The small molecule below binds the protein below.
Small molecule (SMILES): O=C(O)[C@H]1O[C@H](O[P](=O)(O)O[P](=O)(O)OC[C@H]2O[C@@H](n3ccc(=O)[nH]c3=O)[C@H](O)[C@@H]2O)[C@H](O)[C@@H](O)[C@@H]1O

Sequence of chain 1.D:
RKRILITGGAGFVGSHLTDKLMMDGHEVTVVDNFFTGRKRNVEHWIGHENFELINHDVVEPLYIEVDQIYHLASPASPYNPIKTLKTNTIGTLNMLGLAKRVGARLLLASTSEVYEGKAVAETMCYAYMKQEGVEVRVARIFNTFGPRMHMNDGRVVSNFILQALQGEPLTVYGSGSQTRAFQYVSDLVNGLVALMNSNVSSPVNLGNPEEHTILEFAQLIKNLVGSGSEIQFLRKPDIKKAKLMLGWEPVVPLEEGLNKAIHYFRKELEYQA

Sequence of chain 1.C:
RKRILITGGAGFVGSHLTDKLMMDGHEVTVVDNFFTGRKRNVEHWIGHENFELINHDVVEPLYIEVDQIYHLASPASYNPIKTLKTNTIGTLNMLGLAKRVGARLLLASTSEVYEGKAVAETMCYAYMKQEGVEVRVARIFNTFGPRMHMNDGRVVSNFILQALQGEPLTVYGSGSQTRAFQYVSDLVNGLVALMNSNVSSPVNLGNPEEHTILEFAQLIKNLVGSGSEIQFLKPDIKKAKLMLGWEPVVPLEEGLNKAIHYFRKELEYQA

Binding-site contacts:
Ligand atom C4D contacts residue ASN101 of chain 1.C at 3.3 Å.
Ligand atom O4 contacts residue LEU105 of chain 1.C at 3.6 Å.
Ligand atom O2 contacts residue LEU65 of chain 1.C at 3.0 Å (h-bond).
Ligand atom N3 contacts residue LEU65 of chain 1.C at 2.8 Å (h-bond).
Ligand atom O3D contacts residue ASN101 of chain 1.C at 3.5 Å (h-bond).
Ligand atom O2D contacts residue PRO64 of chain 1.C at 3.5 Å.
Ligand atom O4D contacts residue LEU100 of chain 1.C at 3.7 Å.
Ligand atom O2D contacts residue ASN101 of chain 1.C at 3.7 Å.
Ligand atom O'Q contacts residue LYS93 of chain 1.D at 3.0 Å (salt-bridge).
Ligand atom C2 contacts residue LEU65 of chain 1.C at 3.7 Å (hydrophobic).
Ligand atom O4 contacts residue ARG108 of chain 1.C at 2.8 Å (salt-bridge).
Ligand atom O5D contacts residue GLY104 of chain 1.C at 3.6 Å.
Ligand atom C3' contacts residue GLU165 of chain 1.C at 3.6 Å.
Ligand atom C3D contacts residue ASN101 of chain 1.C at 3.8 Å.
Ligand atom O1B contacts residue LYS93 of chain 1.D at 3.0 Å (salt-bridge).
Ligand atom O4' contacts residue GLN164 of chain 1.C at 3.8 Å.
Ligand atom O2 contacts residue ASN101 of chain 1.C at 3.5 Å (h-bond).
Ligand atom O2' contacts residue LYS107 of chain 1.C at 3.0 Å (salt-bridge).
Ligand atom C5D contacts residue TYR161 of chain 1.C at 3.5 Å (hydrophobic).
Ligand atom O4 contacts residue TYR66 of chain 1.C at 3.1 Å.
Ligand atom O2A contacts residue TYR161 of chain 1.C at 2.8 Å (h-bond).
Ligand atom N3 contacts residue TYR66 of chain 1.C at 3.4 Å.
Ligand atom C5 contacts residue TYR66 of chain 1.C at 3.6 Å (hydrophobic).
Ligand atom O'P contacts residue ASN87 of chain 1.D at 3.8 Å.
Ligand atom O4D contacts residue GLY104 of chain 1.C at 3.6 Å.
Ligand atom O5' contacts residue LYS93 of chain 1.D at 3.1 Å (salt-bridge).
Ligand atom C2 contacts residue ASN101 of chain 1.C at 3.6 Å.
Ligand atom C1D contacts residue ASN101 of chain 1.C at 3.2 Å.
Ligand atom C5 contacts residue GLY104 of chain 1.C at 3.7 Å.
Ligand atom C4 contacts residue LEU65 of chain 1.C at 3.7 Å (hydrophobic).
Ligand atom O3' contacts residue GLN164 of chain 1.C at 3.2 Å (h-bond).
Ligand atom O2 contacts residue PRO64 of chain 1.C at 3.2 Å.
Ligand atom O4D contacts residue ASN101 of chain 1.C at 3.2 Å (h-bond).
Ligand atom O4 contacts residue LEU65 of chain 1.C at 3.7 Å.
Ligand atom O3' contacts residue GLU165 of chain 1.C at 2.5 Å (salt-bridge).
Ligand atom C5 contacts residue LEU105 of chain 1.C at 3.7 Å (hydrophobic).
Ligand atom C4 contacts residue TYR66 of chain 1.C at 3.1 Å (hydrophobic).
Ligand atom N3 contacts residue LEU105 of chain 1.C at 3.8 Å.
Ligand atom O1A contacts residue LYS107 of chain 1.C at 3.5 Å.
Ligand atom C4 contacts residue LEU105 of chain 1.C at 3.6 Å (hydrophobic).